Sequence of chain 55.A:
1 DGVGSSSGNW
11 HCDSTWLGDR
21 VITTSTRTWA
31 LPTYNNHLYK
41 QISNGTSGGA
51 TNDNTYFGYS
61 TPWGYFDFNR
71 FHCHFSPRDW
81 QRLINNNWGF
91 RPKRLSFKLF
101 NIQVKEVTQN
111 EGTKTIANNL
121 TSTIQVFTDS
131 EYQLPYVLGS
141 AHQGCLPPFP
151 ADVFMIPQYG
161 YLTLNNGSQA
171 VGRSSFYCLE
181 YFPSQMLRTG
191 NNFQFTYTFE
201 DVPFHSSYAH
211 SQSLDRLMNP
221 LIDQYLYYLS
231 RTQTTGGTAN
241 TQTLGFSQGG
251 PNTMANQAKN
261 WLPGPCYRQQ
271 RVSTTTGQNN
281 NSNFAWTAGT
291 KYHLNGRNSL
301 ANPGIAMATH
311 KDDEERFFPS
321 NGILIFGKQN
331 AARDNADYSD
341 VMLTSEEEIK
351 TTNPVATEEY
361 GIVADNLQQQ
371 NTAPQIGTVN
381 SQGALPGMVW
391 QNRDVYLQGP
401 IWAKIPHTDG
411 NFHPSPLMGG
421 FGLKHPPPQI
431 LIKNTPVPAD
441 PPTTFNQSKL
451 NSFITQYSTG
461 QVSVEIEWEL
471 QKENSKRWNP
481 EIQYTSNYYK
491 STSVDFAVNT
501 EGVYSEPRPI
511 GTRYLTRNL

The protein below binds the small molecule below.
Small molecule (SMILES): Nc1ccn([C@H]2C[C@H](O[P](=O)(O)OC[C@H]3O[C@@H](n4cnc5c(N)ncnc54)C[C@@H]3O)[C@@H](COP(=O)(O)O)O2)c(=O)n1

Binding-site contacts:
Ligand atom C5 contacts residue VAL202 of chain 56.A at 3.6 Å (hydrophobic).
Ligand atom C6 contacts residue SER415 of chain 56.A at 4.1 Å.
Ligand atom C6 contacts residue GLY422 of chain 56.A at 3.8 Å.
Ligand atom C1' contacts residue PRO203 of chain 56.A at 4.1 Å (hydrophobic).
Ligand atom N1 contacts residue VAL202 of chain 56.A at 3.6 Å.
Ligand atom N7 contacts residue HIS413 of chain 56.A at 4.1 Å.
Ligand atom N7 contacts residue PRO203 of chain 56.A at 4.2 Å.
Ligand atom C5 contacts residue SER415 of chain 56.A at 4.1 Å.
Ligand atom C4 contacts residue VAL202 of chain 56.A at 3.7 Å (hydrophobic).
Ligand atom N6 contacts residue SER415 of chain 56.A at 3.6 Å.
Ligand atom C5 contacts residue ASP201 of chain 56.A at 4.1 Å.
Ligand atom C2 contacts residue PRO203 of chain 56.A at 3.9 Å (hydrophobic).
Ligand atom C6 contacts residue PRO203 of chain 56.A at 4.0 Å (hydrophobic).
Ligand atom N1 contacts residue PRO203 of chain 56.A at 3.8 Å.
Ligand atom N6 contacts residue GLY422 of chain 56.A at 3.4 Å (h-bond).
Ligand atom C5 contacts residue ARG91 of chain 56.A at 4.1 Å.
Ligand atom C4 contacts residue ASP201 of chain 56.A at 3.7 Å.
Ligand atom C2 contacts residue GLY422 of chain 56.A at 3.3 Å.
Ligand atom N4 contacts residue ASP201 of chain 56.A at 2.5 Å.
Ligand atom N1 contacts residue GLY422 of chain 56.A at 3.0 Å (h-bond).
Ligand atom C4 contacts residue PRO203 of chain 56.A at 4.2 Å (hydrophobic).
Ligand atom C4 contacts residue PRO203 of chain 56.A at 4.1 Å (hydrophobic).
Ligand atom N3 contacts residue PRO414 of chain 56.A at 4.2 Å.
Ligand atom N7 contacts residue SER415 of chain 56.A at 4.0 Å.
Ligand atom N6 contacts residue PHE421 of chain 56.A at 3.9 Å.
Ligand atom C5 contacts residue PRO203 of chain 56.A at 4.0 Å (hydrophobic).
Ligand atom N6 contacts residue GLY420 of chain 56.A at 3.7 Å.
Ligand atom C8 contacts residue HIS413 of chain 56.A at 3.8 Å.
Ligand atom C5 contacts residue PRO203 of chain 56.A at 3.9 Å (hydrophobic).
Ligand atom OP2 contacts residue ASP409 of chain 55.A at 3.2 Å (salt-bridge).
Ligand atom C6 contacts residue VAL202 of chain 56.A at 4.2 Å (hydrophobic).
Ligand atom C2' contacts residue PRO414 of chain 56.A at 3.8 Å (hydrophobic).
Ligand atom N4 contacts residue VAL202 of chain 56.A at 2.9 Å (h-bond).
Ligand atom C6 contacts residue PRO203 of chain 56.A at 4.0 Å (hydrophobic).
Ligand atom C2' contacts residue PRO203 of chain 56.A at 3.3 Å (hydrophobic).
Ligand atom C2 contacts residue VAL202 of chain 56.A at 4.2 Å (hydrophobic).
Ligand atom C2' contacts residue HIS413 of chain 56.A at 3.8 Å.
Ligand atom N1 contacts residue PRO203 of chain 56.A at 4.1 Å.
Ligand atom N3 contacts residue ASP201 of chain 56.A at 4.1 Å.
Ligand atom N7 contacts residue ASN392 of chain 56.A at 4.2 Å.

Sequence of chain 56.A:
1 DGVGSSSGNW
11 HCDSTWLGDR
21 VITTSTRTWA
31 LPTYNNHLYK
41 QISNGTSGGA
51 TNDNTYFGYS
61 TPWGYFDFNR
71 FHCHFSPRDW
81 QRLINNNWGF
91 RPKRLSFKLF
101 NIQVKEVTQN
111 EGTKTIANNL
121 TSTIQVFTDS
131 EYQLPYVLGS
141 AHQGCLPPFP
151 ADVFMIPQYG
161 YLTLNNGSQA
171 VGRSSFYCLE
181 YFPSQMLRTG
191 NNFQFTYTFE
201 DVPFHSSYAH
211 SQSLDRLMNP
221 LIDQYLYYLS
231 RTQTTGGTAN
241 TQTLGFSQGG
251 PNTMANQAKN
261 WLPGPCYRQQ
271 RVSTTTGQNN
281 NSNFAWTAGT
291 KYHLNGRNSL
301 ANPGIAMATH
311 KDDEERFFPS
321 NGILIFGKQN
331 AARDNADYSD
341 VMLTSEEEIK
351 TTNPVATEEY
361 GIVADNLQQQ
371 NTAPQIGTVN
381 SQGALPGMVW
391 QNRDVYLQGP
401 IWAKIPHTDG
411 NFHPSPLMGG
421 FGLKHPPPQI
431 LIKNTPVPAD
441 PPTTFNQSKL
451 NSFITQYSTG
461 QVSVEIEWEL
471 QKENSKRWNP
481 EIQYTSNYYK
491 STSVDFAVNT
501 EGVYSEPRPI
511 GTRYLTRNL